This small molecule binds to this protein.
Small molecule (SMILES): CC(=O)N[C@@H]1[C@@H](O)[C@H](O)[C@@H](CO)O[C@H]1O

Binding-site contacts:
Ligand atom O7 contacts residue ASN27 of chain 1.K at 3.4 Å (h-bond).
Ligand atom C7 contacts residue ASN27 of chain 1.K at 3.4 Å.
Ligand atom C2 contacts residue ASN27 of chain 1.K at 2.2 Å.
Ligand atom C4 contacts residue ASN27 of chain 1.K at 4.2 Å.
Ligand atom C1 contacts residue GLN19 of chain 1.K at 4.2 Å.
Ligand atom N2 contacts residue ASN27 of chain 1.K at 2.7 Å (h-bond).
Ligand atom C1 contacts residue ASN27 of chain 1.K at 1.4 Å.
Ligand atom O5 contacts residue ASN27 of chain 1.K at 2.3 Å (h-bond).
Ligand atom C5 contacts residue ASN27 of chain 1.K at 3.6 Å.
Ligand atom C3 contacts residue ASN27 of chain 1.K at 3.6 Å.
Ligand atom O5 contacts residue GLN19 of chain 1.K at 3.9 Å.

Sequence of chain 1.K:
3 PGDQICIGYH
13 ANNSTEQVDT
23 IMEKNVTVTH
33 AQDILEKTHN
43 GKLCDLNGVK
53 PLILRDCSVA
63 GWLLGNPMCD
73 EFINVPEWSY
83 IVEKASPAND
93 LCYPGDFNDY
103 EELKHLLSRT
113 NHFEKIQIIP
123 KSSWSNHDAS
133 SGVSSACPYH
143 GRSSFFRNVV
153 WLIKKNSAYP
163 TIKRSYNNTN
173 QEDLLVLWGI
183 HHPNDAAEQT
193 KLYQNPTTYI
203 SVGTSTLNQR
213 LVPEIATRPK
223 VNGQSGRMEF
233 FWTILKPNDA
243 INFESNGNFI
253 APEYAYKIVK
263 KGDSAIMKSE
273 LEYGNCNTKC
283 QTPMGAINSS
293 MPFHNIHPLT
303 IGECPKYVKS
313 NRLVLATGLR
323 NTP